The protein below binds the small molecule below.
Small molecule (SMILES): CC(=O)N[C@@H]1[C@@H](O)[C@H](O)[C@@H](CO)O[C@H]1O

Binding-site contacts:
Ligand atom O5 contacts residue SER112 of chain 1.B at 2.4 Å (h-bond).
Ligand atom O6 contacts residue PRO100 of chain 1.B at 3.9 Å.
Ligand atom N2 contacts residue SER112 of chain 1.B at 2.9 Å (h-bond).
Ligand atom N2 contacts residue SER101 of chain 1.B at 4.0 Å.
Ligand atom C7 contacts residue SER101 of chain 1.B at 4.1 Å.
Ligand atom C2 contacts residue SER101 of chain 1.B at 3.6 Å.
Ligand atom C5 contacts residue SER112 of chain 1.B at 3.7 Å.
Ligand atom C3 contacts residue SER112 of chain 1.B at 3.8 Å.
Ligand atom C1 contacts residue SER112 of chain 1.B at 1.5 Å.
Ligand atom O7 contacts residue SER112 of chain 1.B at 4.3 Å.
Ligand atom O5 contacts residue SER101 of chain 1.B at 3.9 Å.
Ligand atom O5 contacts residue PRO100 of chain 1.B at 3.8 Å.
Ligand atom C7 contacts residue SER112 of chain 1.B at 3.8 Å.
Ligand atom O7 contacts residue SER101 of chain 1.B at 3.8 Å.
Ligand atom C6 contacts residue PRO100 of chain 1.B at 4.5 Å (hydrophobic).
Ligand atom O6 contacts residue SER101 of chain 1.B at 3.5 Å (h-bond).
Ligand atom C1 contacts residue SER101 of chain 1.B at 3.6 Å.
Ligand atom C4 contacts residue SER112 of chain 1.B at 4.2 Å.
Ligand atom C2 contacts residue SER112 of chain 1.B at 2.5 Å.

Sequence of chain 1.B:
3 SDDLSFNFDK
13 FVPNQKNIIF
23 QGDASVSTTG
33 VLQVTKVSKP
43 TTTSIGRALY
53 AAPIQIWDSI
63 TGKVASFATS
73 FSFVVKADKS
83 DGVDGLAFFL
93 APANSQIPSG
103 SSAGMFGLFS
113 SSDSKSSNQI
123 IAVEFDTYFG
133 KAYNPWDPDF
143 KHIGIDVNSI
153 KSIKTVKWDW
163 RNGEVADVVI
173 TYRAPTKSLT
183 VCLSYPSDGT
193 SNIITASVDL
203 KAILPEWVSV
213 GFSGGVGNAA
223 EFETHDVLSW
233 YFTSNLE